Sequence of chain 1.B:
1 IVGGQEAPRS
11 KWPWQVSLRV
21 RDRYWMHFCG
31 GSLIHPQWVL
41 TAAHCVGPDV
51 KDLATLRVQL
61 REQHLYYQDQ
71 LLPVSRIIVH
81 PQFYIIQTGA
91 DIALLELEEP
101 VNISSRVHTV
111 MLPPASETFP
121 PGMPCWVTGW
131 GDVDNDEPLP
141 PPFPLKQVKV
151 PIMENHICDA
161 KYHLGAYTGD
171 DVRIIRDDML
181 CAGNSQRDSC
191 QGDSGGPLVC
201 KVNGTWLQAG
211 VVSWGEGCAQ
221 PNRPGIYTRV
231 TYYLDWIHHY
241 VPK

Binding-site contacts:
Ligand atom C7 contacts residue ASN102 of chain 1.B at 3.4 Å.
Ligand atom C4 contacts residue ASN102 of chain 1.B at 4.2 Å.
Ligand atom C3 contacts residue ASN102 of chain 1.B at 3.8 Å.
Ligand atom O7 contacts residue ASN102 of chain 1.B at 3.6 Å (h-bond).
Ligand atom C1 contacts residue ASN102 of chain 1.B at 1.4 Å.
Ligand atom O5 contacts residue ASN102 of chain 1.B at 2.4 Å (h-bond).
Ligand atom C5 contacts residue ASN102 of chain 1.B at 3.7 Å.
Ligand atom C2 contacts residue ASN102 of chain 1.B at 2.4 Å.
Ligand atom N2 contacts residue ASN102 of chain 1.B at 2.9 Å (h-bond).

This small molecule binds to this protein.
Small molecule (SMILES): CC(=O)N[C@H]1[C@H](O[C@H]2[C@H](O[C@@H]3O[C@@H](C)[C@@H](O)[C@@H](O)[C@@H]3O)[C@@H](NC(C)=O)CO[C@@H]2CO[C@@H]2O[C@@H](C)[C@@H](O)[C@@H](O)[C@@H]2O)O[C@H](CO)[C@@H](O)[C@@H]1O